Sequence of chain 1.G:
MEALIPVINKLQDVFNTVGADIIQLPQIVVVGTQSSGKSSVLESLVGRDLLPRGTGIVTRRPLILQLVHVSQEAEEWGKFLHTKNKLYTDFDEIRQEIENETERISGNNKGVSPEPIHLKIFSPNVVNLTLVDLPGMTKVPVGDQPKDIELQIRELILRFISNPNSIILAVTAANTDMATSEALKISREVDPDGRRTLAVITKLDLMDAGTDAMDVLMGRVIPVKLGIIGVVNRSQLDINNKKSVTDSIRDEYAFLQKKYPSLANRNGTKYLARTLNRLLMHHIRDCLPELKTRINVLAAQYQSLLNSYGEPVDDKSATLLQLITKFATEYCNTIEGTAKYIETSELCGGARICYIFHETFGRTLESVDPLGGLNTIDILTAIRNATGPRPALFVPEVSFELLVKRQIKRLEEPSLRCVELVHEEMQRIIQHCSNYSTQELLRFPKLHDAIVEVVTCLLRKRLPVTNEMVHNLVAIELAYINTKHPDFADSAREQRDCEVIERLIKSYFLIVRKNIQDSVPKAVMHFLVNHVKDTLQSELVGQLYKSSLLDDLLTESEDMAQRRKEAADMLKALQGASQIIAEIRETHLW

The protein below binds the small molecule below.
Small molecule (SMILES): Nc1nc2c(ncn2[C@@H]2O[C@H](CO[P](=O)(O)O[P](=O)(O)CP(=O)(O)O)[C@@H](O)[C@H]2O)c(=O)[nH]1

Binding-site contacts:
Ligand atom N2 contacts residue LEU219 of chain 1.G at 3.4 Å.
Ligand atom C4' contacts residue GLY54 of chain 1.G at 3.4 Å.
Ligand atom O4' contacts residue LYS216 of chain 1.G at 3.4 Å.
Ligand atom C6 contacts residue LYS216 of chain 1.G at 3.5 Å.
Ligand atom O1B contacts residue LYS38 of chain 1.G at 3.0 Å (salt-bridge).
Ligand atom O3' contacts residue THR55 of chain 1.G at 3.4 Å.
Ligand atom O1A contacts residue SER40 of chain 1.G at 2.6 Å (h-bond).
Ligand atom O2B contacts residue SER39 of chain 1.G at 2.9 Å (h-bond).
Ligand atom O1G contacts residue LYS38 of chain 1.G at 2.6 Å (salt-bridge).
Ligand atom O2B contacts residue MG1 of chain 1.X at 2.1 Å.
Ligand atom O3A contacts residue GLY37 of chain 1.G at 3.3 Å.
Ligand atom N1 contacts residue ASP218 of chain 1.G at 2.9 Å (salt-bridge).
Ligand atom N2 contacts residue ASP218 of chain 1.G at 3.0 Å (salt-bridge).
Ligand atom O3' contacts residue GLN249 of chain 1.G at 3.0 Å (h-bond).
Ligand atom N3 contacts residue ARG247 of chain 1.G at 3.3 Å (salt-bridge).
Ligand atom N9 contacts residue ARG247 of chain 1.G at 3.3 Å (salt-bridge).
Ligand atom O2' contacts residue GLN249 of chain 1.G at 3.2 Å (h-bond).
Ligand atom O2G contacts residue THR59 of chain 1.G at 3.2 Å (h-bond).
Ligand atom O1G contacts residue GLN34 of chain 1.G at 3.3 Å.
Ligand atom C6 contacts residue ASN246 of chain 1.G at 3.4 Å.
Ligand atom C5' contacts residue GLY54 of chain 1.G at 3.0 Å.
Ligand atom O6 contacts residue ASN246 of chain 1.G at 2.8 Å (h-bond).
Ligand atom O1B contacts residue SER35 of chain 1.G at 3.5 Å (h-bond).
Ligand atom PG contacts residue MG1 of chain 1.X at 3.3 Å.
Ligand atom O2G contacts residue VAL58 of chain 1.G at 2.8 Å (h-bond).
Ligand atom N1 contacts residue ASN246 of chain 1.G at 3.0 Å (h-bond).
Ligand atom O2' contacts residue ARG247 of chain 1.G at 2.9 Å (salt-bridge).
Ligand atom O1B contacts residue GLY37 of chain 1.G at 3.0 Å (h-bond).
Ligand atom O2A contacts residue ARG53 of chain 1.G at 3.3 Å.
Ligand atom O6 contacts residue LYS216 of chain 1.G at 3.0 Å (salt-bridge).
Ligand atom O3G contacts residue THR59 of chain 1.G at 2.8 Å (h-bond).
Ligand atom O2' contacts residue SER248 of chain 1.G at 3.0 Å.
Ligand atom PB contacts residue MG1 of chain 1.X at 3.4 Å.
Ligand atom C4 contacts residue ARG247 of chain 1.G at 3.2 Å.
Ligand atom O1G contacts residue SER35 of chain 1.G at 3.1 Å (h-bond).
Ligand atom O2' contacts residue ILE252 of chain 1.G at 3.1 Å.
Ligand atom O2A contacts residue GLY54 of chain 1.G at 3.0 Å (h-bond).
Ligand atom C2 contacts residue ASN246 of chain 1.G at 3.5 Å.
Ligand atom O3G contacts residue MG1 of chain 1.X at 1.9 Å.
Ligand atom O1B contacts residue SER36 of chain 1.G at 3.2 Å (h-bond).